Sequence of chain 1.A:
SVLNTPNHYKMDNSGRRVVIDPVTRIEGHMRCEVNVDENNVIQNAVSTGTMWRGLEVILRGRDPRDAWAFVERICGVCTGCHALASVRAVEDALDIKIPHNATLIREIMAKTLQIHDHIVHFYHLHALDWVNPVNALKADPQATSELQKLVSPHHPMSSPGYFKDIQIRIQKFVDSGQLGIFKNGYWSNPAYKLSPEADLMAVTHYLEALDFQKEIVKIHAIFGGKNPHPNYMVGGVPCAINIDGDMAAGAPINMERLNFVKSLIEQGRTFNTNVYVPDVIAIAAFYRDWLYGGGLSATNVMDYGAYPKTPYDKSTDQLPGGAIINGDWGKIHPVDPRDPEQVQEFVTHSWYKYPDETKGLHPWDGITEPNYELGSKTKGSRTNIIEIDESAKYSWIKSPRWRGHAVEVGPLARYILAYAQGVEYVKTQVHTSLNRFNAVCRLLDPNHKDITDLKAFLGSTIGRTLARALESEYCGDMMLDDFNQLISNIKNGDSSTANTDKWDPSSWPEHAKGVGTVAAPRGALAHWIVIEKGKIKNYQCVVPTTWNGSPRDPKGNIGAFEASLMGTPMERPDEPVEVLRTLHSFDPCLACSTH

Binding-site contacts:
Ligand atom N2 contacts residue PRO545 of chain 1.A at 3.5 Å.
Ligand atom C2 contacts residue CYS593 of chain 1.A at 3.1 Å (hydrophobic).
Ligand atom C3 contacts residue CYS82 of chain 1.A at 3.5 Å (hydrophobic).
Ligand atom C1 contacts residue ARG523 of chain 1.A at 3.4 Å.
Ligand atom N2 contacts residue ARG523 of chain 1.A at 3.8 Å.
Ligand atom FE contacts residue CYS593 of chain 1.A at 2.4 Å.
Ligand atom N2 contacts residue CYS593 of chain 1.A at 3.4 Å.
Ligand atom C3 contacts residue PRO545 of chain 1.A at 3.6 Å (hydrophobic).
Ligand atom N2 contacts residue THR546 of chain 1.A at 2.9 Å (h-bond).
Ligand atom C2 contacts residue THR546 of chain 1.A at 3.8 Å.
Ligand atom N1 contacts residue ARG523 of chain 1.A at 2.9 Å (salt-bridge).
Ligand atom N2 contacts residue CYS590 of chain 1.A at 4.0 Å.
Ligand atom N1 contacts residue O1 of chain 1.G at 3.7 Å.
Ligand atom N1 contacts residue CYS79 of chain 1.A at 3.6 Å.
Ligand atom C2 contacts residue ARG523 of chain 1.A at 3.7 Å.
Ligand atom O3 contacts residue CYS593 of chain 1.A at 4.0 Å.
Ligand atom O3 contacts residue PRO545 of chain 1.A at 3.3 Å.
Ligand atom FE contacts residue 3NI1 of chain 1.E at 2.8 Å.
Ligand atom C1 contacts residue O1 of chain 1.G at 2.9 Å.
Ligand atom N1 contacts residue ALA521 of chain 1.A at 3.5 Å.
Ligand atom FE contacts residue O1 of chain 1.G at 2.2 Å.
Ligand atom O3 contacts residue ALA521 of chain 1.A at 3.8 Å.
Ligand atom C1 contacts residue ALA521 of chain 1.A at 3.9 Å (hydrophobic).
Ligand atom N1 contacts residue PRO522 of chain 1.A at 3.3 Å.
Ligand atom O3 contacts residue CYS82 of chain 1.A at 3.4 Å (h-bond).
Ligand atom C3 contacts residue CYS79 of chain 1.A at 3.2 Å (hydrophobic).
Ligand atom N2 contacts residue VAL544 of chain 1.A at 3.8 Å.
Ligand atom O3 contacts residue HIS83 of chain 1.A at 3.3 Å (h-bond).
Ligand atom O3 contacts residue VAL544 of chain 1.A at 4.0 Å.
Ligand atom C3 contacts residue HIS83 of chain 1.A at 3.4 Å.
Ligand atom C2 contacts residue 3NI1 of chain 1.E at 3.9 Å.
Ligand atom C2 contacts residue O1 of chain 1.G at 2.8 Å.
Ligand atom C2 contacts residue PRO545 of chain 1.A at 3.7 Å (hydrophobic).
Ligand atom O3 contacts residue LEU526 of chain 1.A at 3.4 Å.
Ligand atom C1 contacts residue 3NI1 of chain 1.E at 4.0 Å.
Ligand atom C1 contacts residue CYS79 of chain 1.A at 3.2 Å (hydrophobic).
Ligand atom C2 contacts residue CYS590 of chain 1.A at 3.9 Å (hydrophobic).
Ligand atom C3 contacts residue CYS593 of chain 1.A at 3.1 Å (hydrophobic).
Ligand atom FE contacts residue CYS79 of chain 1.A at 2.3 Å.
Ligand atom N2 contacts residue O1 of chain 1.G at 3.7 Å.

The protein below binds the small molecule below.
Small molecule (SMILES): N#C[Fe](=C=O)C#N